Sequence of chain 12.B:
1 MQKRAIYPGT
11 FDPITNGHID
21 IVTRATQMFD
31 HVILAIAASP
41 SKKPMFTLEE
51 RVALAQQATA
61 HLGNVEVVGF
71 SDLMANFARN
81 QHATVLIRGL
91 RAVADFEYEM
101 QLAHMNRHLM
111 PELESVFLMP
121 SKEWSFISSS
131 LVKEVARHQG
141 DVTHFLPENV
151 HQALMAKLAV

Sequence of chain 5.B:
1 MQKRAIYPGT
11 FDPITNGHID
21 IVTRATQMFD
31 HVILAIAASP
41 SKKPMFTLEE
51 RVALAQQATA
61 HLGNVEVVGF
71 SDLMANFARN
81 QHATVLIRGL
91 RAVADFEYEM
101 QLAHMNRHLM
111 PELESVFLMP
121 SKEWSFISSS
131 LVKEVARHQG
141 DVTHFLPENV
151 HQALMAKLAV

This protein binds this small molecule.
Small molecule (SMILES): COC(=O)N1CCC(Oc2cccc([C@@H](CC#N)Nc3nc4n(n3)C(=O)CC(C)=N4)c2)CC1

Binding-site contacts:
Ligand atom C5 contacts residue ARG88 of chain 12.B at 3.5 Å.
Ligand atom C21 contacts residue LEU73 of chain 12.B at 3.7 Å (hydrophobic).
Ligand atom C6 contacts residue ARG88 of chain 12.B at 3.6 Å.
Ligand atom O1 contacts residue MET74 of chain 12.B at 3.8 Å.
Ligand atom N2 contacts residue LEU73 of chain 12.B at 3.8 Å.
Ligand atom C15 contacts residue SER71 of chain 12.B at 3.7 Å.
Ligand atom N6 contacts residue LEU73 of chain 12.B at 3.4 Å.
Ligand atom C contacts residue ARG88 of chain 12.B at 3.6 Å.
Ligand atom C20 contacts residue VAL135 of chain 5.B at 3.8 Å (hydrophobic).
Ligand atom N2 contacts residue ASP72 of chain 12.B at 3.0 Å (salt-bridge).
Ligand atom C2 contacts residue MET74 of chain 12.B at 3.7 Å (hydrophobic).
Ligand atom C14 contacts residue ASP72 of chain 12.B at 3.2 Å.
Ligand atom N1 contacts residue ALA38 of chain 12.B at 3.5 Å (h-bond).
Ligand atom N6 contacts residue MET74 of chain 12.B at 2.8 Å (h-bond).
Ligand atom C1 contacts residue LEU102 of chain 12.B at 3.8 Å (hydrophobic).
Ligand atom C7 contacts residue ALA37 of chain 12.B at 3.7 Å (hydrophobic).
Ligand atom O1 contacts residue LEU102 of chain 12.B at 3.6 Å.
Ligand atom C16 contacts residue MET74 of chain 12.B at 3.8 Å (hydrophobic).
Ligand atom C12 contacts residue ALA37 of chain 12.B at 3.8 Å (hydrophobic).
Ligand atom C14 contacts residue SER71 of chain 12.B at 3.4 Å.
Ligand atom N3 contacts residue HIS138 of chain 5.B at 3.5 Å (h-bond).
Ligand atom C15 contacts residue PHE70 of chain 12.B at 3.7 Å (hydrophobic).
Ligand atom O1 contacts residue ASN106 of chain 12.B at 3.2 Å (h-bond).
Ligand atom N5 contacts residue LEU73 of chain 12.B at 3.6 Å.
Ligand atom C20 contacts residue ASN106 of chain 12.B at 3.6 Å.
Ligand atom C13 contacts residue ASP72 of chain 12.B at 3.7 Å.
Ligand atom C6 contacts residue PRO8 of chain 12.B at 3.8 Å (hydrophobic).
Ligand atom C8 contacts residue ALA37 of chain 12.B at 3.6 Å (hydrophobic).
Ligand atom C1 contacts residue MET74 of chain 12.B at 3.8 Å (hydrophobic).
Ligand atom N1 contacts residue SER39 of chain 12.B at 2.9 Å (h-bond).
Ligand atom C14 contacts residue PHE70 of chain 12.B at 3.8 Å (hydrophobic).
Ligand atom C16 contacts residue HIS138 of chain 5.B at 3.9 Å.
Ligand atom O3 contacts residue GLU134 of chain 5.B at 3.6 Å.
Ligand atom O contacts residue ARG88 of chain 12.B at 3.5 Å (salt-bridge).
Ligand atom C21 contacts residue MET74 of chain 12.B at 3.9 Å (hydrophobic).
Ligand atom C8 contacts residue THR10 of chain 12.B at 3.7 Å.
Ligand atom C contacts residue ASN106 of chain 12.B at 3.5 Å.
Ligand atom C9 contacts residue ALA37 of chain 12.B at 3.8 Å (hydrophobic).
Ligand atom C13 contacts residue HIS138 of chain 5.B at 3.7 Å.
Ligand atom N2 contacts residue MET74 of chain 12.B at 3.8 Å.